Binding-site contacts:
Ligand atom C6 contacts residue HIS41 of chain 1.B at 3.8 Å.
Ligand atom C1 contacts residue GLN189 of chain 1.B at 3.5 Å.
Ligand atom C15 contacts residue ASN142 of chain 1.B at 3.9 Å.
Ligand atom C11 contacts residue HIS163 of chain 1.B at 3.2 Å.
Ligand atom N2 contacts residue HIS172 of chain 1.B at 4.0 Å.
Ligand atom C13 contacts residue ASN142 of chain 1.B at 3.9 Å.
Ligand atom CL contacts residue ASP187 of chain 1.B at 3.4 Å.
Ligand atom C11 contacts residue GLU166 of chain 1.B at 3.7 Å.
Ligand atom C5 contacts residue HIS164 of chain 1.B at 4.0 Å.
Ligand atom C12 contacts residue HIS163 of chain 1.B at 4.0 Å.
Ligand atom O2 contacts residue GLU166 of chain 1.B at 3.1 Å (salt-bridge).
Ligand atom C6 contacts residue MET165 of chain 1.B at 3.7 Å (hydrophobic).
Ligand atom CL contacts residue HIS41 of chain 1.B at 3.3 Å.
Ligand atom C13 contacts residue GLU166 of chain 1.B at 3.8 Å.
Ligand atom C12 contacts residue GLU166 of chain 1.B at 3.5 Å.
Ligand atom C11 contacts residue MET165 of chain 1.B at 3.9 Å (hydrophobic).
Ligand atom N2 contacts residue HIS163 of chain 1.B at 2.8 Å (h-bond).
Ligand atom N2 contacts residue SER144 of chain 1.B at 3.5 Å (h-bond).
Ligand atom C13 contacts residue LEU141 of chain 1.B at 3.8 Å (hydrophobic).
Ligand atom O2 contacts residue MET165 of chain 1.B at 3.3 Å.
Ligand atom C14 contacts residue PHE140 of chain 1.B at 3.9 Å (hydrophobic).
Ligand atom C11 contacts residue CYS145 of chain 1.B at 4.0 Å (hydrophobic).
Ligand atom CL contacts residue HIS164 of chain 1.B at 3.8 Å.
Ligand atom N contacts residue GLN189 of chain 1.B at 2.9 Å (h-bond).
Ligand atom C12 contacts residue PHE140 of chain 1.B at 3.5 Å (hydrophobic).
Ligand atom C14 contacts residue ASN142 of chain 1.B at 3.7 Å.
Ligand atom C14 contacts residue GLU166 of chain 1.B at 3.5 Å.
Ligand atom C14 contacts residue LEU141 of chain 1.B at 3.7 Å (hydrophobic).
Ligand atom C5 contacts residue MET165 of chain 1.B at 3.8 Å (hydrophobic).
Ligand atom C6 contacts residue HIS164 of chain 1.B at 3.3 Å.
Ligand atom C11 contacts residue SER144 of chain 1.B at 4.0 Å.
Ligand atom C9 contacts residue MET165 of chain 1.B at 3.9 Å (hydrophobic).
Ligand atom C17 contacts residue ASN142 of chain 1.B at 4.0 Å.
Ligand atom C12 contacts residue LEU141 of chain 1.B at 3.7 Å (hydrophobic).
Ligand atom C12 contacts residue SER144 of chain 1.B at 4.0 Å.
Ligand atom N1 contacts residue CYS145 of chain 1.B at 3.7 Å.
Ligand atom C4 contacts residue ARG188 of chain 1.B at 3.8 Å.
Ligand atom O1 contacts residue GLN189 of chain 1.B at 3.9 Å.
Ligand atom N2 contacts residue PHE140 of chain 1.B at 3.8 Å.
Ligand atom N2 contacts residue GLU166 of chain 1.B at 3.7 Å.

Sequence of chain 1.A:
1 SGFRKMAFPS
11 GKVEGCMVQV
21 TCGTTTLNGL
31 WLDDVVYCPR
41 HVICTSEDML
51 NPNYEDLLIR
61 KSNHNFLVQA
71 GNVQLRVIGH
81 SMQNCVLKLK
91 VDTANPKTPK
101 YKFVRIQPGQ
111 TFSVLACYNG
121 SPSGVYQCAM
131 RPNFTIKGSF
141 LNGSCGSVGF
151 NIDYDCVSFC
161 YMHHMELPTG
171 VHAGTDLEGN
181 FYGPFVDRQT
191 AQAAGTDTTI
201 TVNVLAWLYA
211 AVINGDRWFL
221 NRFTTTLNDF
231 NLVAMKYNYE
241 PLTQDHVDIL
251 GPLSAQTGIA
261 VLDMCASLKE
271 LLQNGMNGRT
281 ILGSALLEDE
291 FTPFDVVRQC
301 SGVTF

Sequence of chain 1.B:
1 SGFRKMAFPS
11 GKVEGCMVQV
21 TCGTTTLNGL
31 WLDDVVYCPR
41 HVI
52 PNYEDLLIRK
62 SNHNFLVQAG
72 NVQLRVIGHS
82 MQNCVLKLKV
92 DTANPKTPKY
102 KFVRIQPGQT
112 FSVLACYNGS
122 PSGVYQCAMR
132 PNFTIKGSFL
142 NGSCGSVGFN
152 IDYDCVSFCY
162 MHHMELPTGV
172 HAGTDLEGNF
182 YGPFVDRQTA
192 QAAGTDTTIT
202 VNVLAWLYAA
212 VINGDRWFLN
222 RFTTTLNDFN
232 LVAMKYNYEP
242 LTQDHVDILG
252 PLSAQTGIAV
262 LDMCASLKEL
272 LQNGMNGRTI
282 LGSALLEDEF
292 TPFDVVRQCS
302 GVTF

This protein binds this small molecule.
Small molecule (SMILES): CS(=O)(=O)NCc1ccc(Cl)cc1CC(=O)Nc1cncc2ccccc12